Sequence of chain 2.A:
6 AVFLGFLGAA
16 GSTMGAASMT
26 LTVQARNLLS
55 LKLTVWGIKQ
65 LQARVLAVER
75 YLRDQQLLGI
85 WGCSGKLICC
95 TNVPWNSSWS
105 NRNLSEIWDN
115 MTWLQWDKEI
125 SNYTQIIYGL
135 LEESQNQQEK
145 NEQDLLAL

The small molecule below binds the protein below.
Small molecule (SMILES): CC(=O)N[C@@H]1[C@@H](O)[C@H](O)[C@@H](CO)O[C@H]1O

Binding-site contacts:
Ligand atom O7 contacts residue TYR127 of chain 2.A at 3.1 Å (h-bond).
Ligand atom O5 contacts residue ASN126 of chain 2.A at 2.4 Å (h-bond).
Ligand atom C5 contacts residue ASN126 of chain 2.A at 3.7 Å.
Ligand atom C8 contacts residue GLU123 of chain 2.A at 3.4 Å.
Ligand atom C4 contacts residue ASN126 of chain 2.A at 4.2 Å.
Ligand atom C1 contacts residue ASN126 of chain 2.A at 1.4 Å.
Ligand atom N2 contacts residue ASN126 of chain 2.A at 2.9 Å (h-bond).
Ligand atom C8 contacts residue TYR127 of chain 2.A at 4.3 Å (hydrophobic).
Ligand atom O7 contacts residue ASN126 of chain 2.A at 3.2 Å (h-bond).
Ligand atom C8 contacts residue ASN126 of chain 2.A at 4.4 Å.
Ligand atom C3 contacts residue ASN126 of chain 2.A at 3.8 Å.
Ligand atom C7 contacts residue ASN126 of chain 2.A at 3.2 Å.
Ligand atom C7 contacts residue TYR127 of chain 2.A at 4.0 Å (hydrophobic).
Ligand atom C2 contacts residue ASN126 of chain 2.A at 2.4 Å.